Sequence of chain 1.B:
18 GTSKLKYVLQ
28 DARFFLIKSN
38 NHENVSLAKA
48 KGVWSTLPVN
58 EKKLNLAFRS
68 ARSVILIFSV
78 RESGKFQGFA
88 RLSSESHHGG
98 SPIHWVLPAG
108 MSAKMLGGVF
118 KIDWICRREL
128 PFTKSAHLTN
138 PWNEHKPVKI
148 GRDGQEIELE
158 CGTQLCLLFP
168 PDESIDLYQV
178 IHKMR

A protein and the small-molecule ligand that binds it are described below.
Small molecule (SMILES): C[C@H]1CO[C@H](c2ccccc2Cl)CN1

Binding-site contacts:
Ligand atom C02 contacts residue LEU113 of chain 1.B at 3.8 Å (hydrophobic).
Ligand atom C08 contacts residue PRO105 of chain 1.B at 3.9 Å (hydrophobic).
Ligand atom C14 contacts residue LEU113 of chain 1.B at 4.0 Å (hydrophobic).
Ligand atom C08 contacts residue MET112 of chain 1.B at 3.9 Å (hydrophobic).
Ligand atom C04 contacts residue SER52 of chain 1.B at 3.8 Å.
Ligand atom C02 contacts residue SER52 of chain 1.B at 3.3 Å.
Ligand atom C10 contacts residue PRO105 of chain 1.B at 3.8 Å (hydrophobic).
Ligand atom C09 contacts residue MET112 of chain 1.B at 3.7 Å (hydrophobic).
Ligand atom C02 contacts residue SO41 of chain 1.M at 3.5 Å.
Ligand atom CL1 contacts residue PRO105 of chain 1.B at 3.8 Å.
Ligand atom N03 contacts residue LEU113 of chain 1.B at 4.1 Å.
Ligand atom C10 contacts residue LEU54 of chain 1.B at 3.7 Å (hydrophobic).
Ligand atom C07 contacts residue LEU113 of chain 1.B at 3.5 Å (hydrophobic).
Ligand atom O13 contacts residue PRO105 of chain 1.B at 3.9 Å.
Ligand atom C06 contacts residue PRO105 of chain 1.B at 3.5 Å (hydrophobic).
Ligand atom C05 contacts residue SO41 of chain 1.M at 3.2 Å.
Ligand atom C01 contacts residue TRP51 of chain 1.B at 3.6 Å (hydrophobic).
Ligand atom C09 contacts residue MET108 of chain 1.B at 3.5 Å (hydrophobic).
Ligand atom C05 contacts residue LEU113 of chain 1.B at 3.8 Å (hydrophobic).
Ligand atom C14 contacts residue ASN41 of chain 1.B at 3.9 Å.
Ligand atom C01 contacts residue TRP102 of chain 1.B at 3.7 Å (hydrophobic).
Ligand atom N03 contacts residue SER52 of chain 1.B at 3.1 Å (h-bond).
Ligand atom C11 contacts residue LEU54 of chain 1.B at 4.0 Å (hydrophobic).
Ligand atom C06 contacts residue LEU113 of chain 1.B at 3.9 Å (hydrophobic).
Ligand atom C08 contacts residue SER109 of chain 1.B at 3.6 Å.
Ligand atom C01 contacts residue SO41 of chain 1.M at 3.5 Å.
Ligand atom C01 contacts residue ASN41 of chain 1.B at 4.1 Å.
Ligand atom C04 contacts residue LEU113 of chain 1.B at 3.5 Å (hydrophobic).
Ligand atom C09 contacts residue LEU54 of chain 1.B at 3.9 Å (hydrophobic).
Ligand atom C05 contacts residue PRO105 of chain 1.B at 4.0 Å (hydrophobic).
Ligand atom O13 contacts residue LEU113 of chain 1.B at 3.4 Å.
Ligand atom C08 contacts residue MET108 of chain 1.B at 3.8 Å (hydrophobic).
Ligand atom C14 contacts residue TRP102 of chain 1.B at 4.0 Å (hydrophobic).
Ligand atom C07 contacts residue PRO105 of chain 1.B at 3.6 Å (hydrophobic).
Ligand atom N03 contacts residue SO41 of chain 1.M at 2.6 Å (h-bond).
Ligand atom C11 contacts residue PRO105 of chain 1.B at 3.4 Å (hydrophobic).
Ligand atom O13 contacts residue SO41 of chain 1.M at 3.6 Å (h-bond).
Ligand atom C14 contacts residue SO41 of chain 1.M at 3.3 Å.
Ligand atom C01 contacts residue SER52 of chain 1.B at 3.5 Å.
Ligand atom C04 contacts residue SO41 of chain 1.M at 3.4 Å.